The small molecule below binds the protein below.
Small molecule (SMILES): O=C1C=C(Cl)C(=O)C(Cl)=C1

Sequence of chain 1.T:
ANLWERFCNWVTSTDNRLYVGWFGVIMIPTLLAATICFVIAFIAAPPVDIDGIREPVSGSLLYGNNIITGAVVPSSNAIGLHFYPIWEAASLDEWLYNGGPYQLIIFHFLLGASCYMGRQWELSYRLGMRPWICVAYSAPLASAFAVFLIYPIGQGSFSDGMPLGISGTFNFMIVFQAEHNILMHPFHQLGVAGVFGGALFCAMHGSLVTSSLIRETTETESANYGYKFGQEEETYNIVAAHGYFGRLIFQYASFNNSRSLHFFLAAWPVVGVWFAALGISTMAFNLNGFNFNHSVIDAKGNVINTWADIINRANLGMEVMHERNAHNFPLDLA

Binding-site contacts:
Ligand atom C3 contacts residue TRP278 of chain 1.T at 3.5 Å (hydrophobic).
Ligand atom O contacts residue VAL281 of chain 1.T at 3.7 Å.
Ligand atom C2 contacts residue TRP278 of chain 1.T at 3.6 Å (hydrophobic).
Ligand atom C1 contacts residue TRP278 of chain 1.T at 3.5 Å (hydrophobic).
Ligand atom C2 contacts residue VAL281 of chain 1.T at 4.2 Å (hydrophobic).
Ligand atom O contacts residue ALA277 of chain 1.T at 4.3 Å.
Ligand atom C3 contacts residue VAL281 of chain 1.T at 4.3 Å (hydrophobic).
Ligand atom C2 contacts residue GLY282 of chain 1.T at 4.4 Å.
Ligand atom C4 contacts residue TRP278 of chain 1.T at 3.4 Å (hydrophobic).
Ligand atom CL1 contacts residue GLY204 of chain 1.T at 3.4 Å.
Ligand atom C contacts residue TRP278 of chain 1.T at 3.4 Å (hydrophobic).
Ligand atom CL1 contacts residue ALA203 of chain 1.T at 3.7 Å.
Ligand atom CL1 contacts residue TRP278 of chain 1.T at 3.8 Å.
Ligand atom CL contacts residue TRP278 of chain 1.T at 3.9 Å.
Ligand atom O1 contacts residue TRP278 of chain 1.T at 3.9 Å.
Ligand atom O contacts residue TRP278 of chain 1.T at 2.7 Å (h-bond).
Ligand atom O contacts residue GLY282 of chain 1.T at 3.5 Å (h-bond).
Ligand atom C contacts residue LEU200 of chain 1.T at 3.8 Å (hydrophobic).
Ligand atom CL contacts residue ALA277 of chain 1.T at 4.3 Å.
Ligand atom CL1 contacts residue GLY282 of chain 1.T at 3.6 Å.
Ligand atom CL contacts residue VAL281 of chain 1.T at 3.9 Å.
Ligand atom C1 contacts residue LEU200 of chain 1.T at 4.3 Å (hydrophobic).
Ligand atom C5 contacts residue TRP278 of chain 1.T at 3.5 Å (hydrophobic).
Ligand atom CL1 contacts residue LEU200 of chain 1.T at 3.3 Å.